Sequence of chain 1.A:
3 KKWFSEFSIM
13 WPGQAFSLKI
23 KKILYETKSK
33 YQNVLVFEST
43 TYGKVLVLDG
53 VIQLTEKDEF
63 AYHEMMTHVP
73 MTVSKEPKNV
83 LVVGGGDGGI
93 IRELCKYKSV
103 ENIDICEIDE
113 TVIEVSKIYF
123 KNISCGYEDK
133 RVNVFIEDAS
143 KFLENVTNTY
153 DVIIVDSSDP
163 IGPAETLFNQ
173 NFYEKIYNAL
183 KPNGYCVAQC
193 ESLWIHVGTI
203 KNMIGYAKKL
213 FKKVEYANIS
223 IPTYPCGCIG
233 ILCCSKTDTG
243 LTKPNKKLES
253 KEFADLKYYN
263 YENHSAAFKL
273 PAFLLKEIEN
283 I

Binding-site contacts:
Ligand atom N15 contacts residue VAL53 of chain 1.A at 3.9 Å.
Ligand atom N9 contacts residue ASP158 of chain 1.A at 3.0 Å (salt-bridge).
Ligand atom C10 contacts residue SER159 of chain 1.A at 3.7 Å.
Ligand atom N15 contacts residue TRP13 of chain 1.A at 3.6 Å.
Ligand atom N9 contacts residue SER159 of chain 1.A at 3.1 Å (h-bond).
Ligand atom C3 contacts residue SER160 of chain 1.A at 3.9 Å.
Ligand atom N9 contacts residue SER160 of chain 1.A at 3.5 Å (h-bond).
Ligand atom C6 contacts residue GLY88 of chain 1.A at 3.8 Å.
Ligand atom C7 contacts residue ASP89 of chain 1.A at 2.9 Å.
Ligand atom C12 contacts residue TYR226 of chain 1.A at 3.7 Å (hydrophobic).
Ligand atom C13 contacts residue ASP161 of chain 1.A at 3.7 Å.
Ligand atom C2 contacts residue ASP89 of chain 1.A at 3.6 Å.
Ligand atom C5 contacts residue GLY87 of chain 1.A at 3.5 Å.
Ligand atom C11 contacts residue SER159 of chain 1.A at 3.9 Å.
Ligand atom C8 contacts residue ASP158 of chain 1.A at 3.1 Å.
Ligand atom C12 contacts residue GLN191 of chain 1.A at 3.8 Å.
Ligand atom C5 contacts residue GLU109 of chain 1.A at 3.6 Å.
Ligand atom C10 contacts residue TYR64 of chain 1.A at 3.7 Å (hydrophobic).
Ligand atom C3 contacts residue ASP158 of chain 1.A at 3.5 Å.
Ligand atom N9 contacts residue GLN55 of chain 1.A at 3.5 Å (h-bond).
Ligand atom C3 contacts residue GLN55 of chain 1.A at 3.3 Å.
Ligand atom C6 contacts residue VAL114 of chain 1.A at 3.9 Å (hydrophobic).
Ligand atom N15 contacts residue PRO227 of chain 1.A at 3.7 Å.
Ligand atom N1 contacts residue GLN55 of chain 1.A at 3.1 Å (h-bond).
Ligand atom N1 contacts residue ASP158 of chain 1.A at 3.8 Å.
Ligand atom C10 contacts residue TYR226 of chain 1.A at 3.4 Å (hydrophobic).
Ligand atom C2 contacts residue GLN55 of chain 1.A at 3.1 Å.
Ligand atom C8 contacts residue GLN55 of chain 1.A at 3.4 Å.
Ligand atom C7 contacts residue GLN55 of chain 1.A at 3.7 Å.
Ligand atom C14 contacts residue ASP161 of chain 1.A at 3.2 Å.
Ligand atom C11 contacts residue TYR226 of chain 1.A at 3.9 Å (hydrophobic).
Ligand atom C4 contacts residue GLY87 of chain 1.A at 3.4 Å.
Ligand atom C11 contacts residue GLN55 of chain 1.A at 3.5 Å.
Ligand atom N15 contacts residue ASP161 of chain 1.A at 2.9 Å (salt-bridge).
Ligand atom C10 contacts residue ASP158 of chain 1.A at 3.5 Å.
Ligand atom C4 contacts residue SER160 of chain 1.A at 3.9 Å.
Ligand atom C4 contacts residue ASP158 of chain 1.A at 3.3 Å.
Ligand atom C5 contacts residue GLY88 of chain 1.A at 3.6 Å.
Ligand atom C6 contacts residue ASP89 of chain 1.A at 3.3 Å.
Ligand atom C8 contacts residue SER159 of chain 1.A at 3.8 Å.

A protein and the small-molecule ligand that binds it are described below.
Small molecule (SMILES): NCCCCCc1nc2ccccc2[nH]1